Sequence of chain 1.C:
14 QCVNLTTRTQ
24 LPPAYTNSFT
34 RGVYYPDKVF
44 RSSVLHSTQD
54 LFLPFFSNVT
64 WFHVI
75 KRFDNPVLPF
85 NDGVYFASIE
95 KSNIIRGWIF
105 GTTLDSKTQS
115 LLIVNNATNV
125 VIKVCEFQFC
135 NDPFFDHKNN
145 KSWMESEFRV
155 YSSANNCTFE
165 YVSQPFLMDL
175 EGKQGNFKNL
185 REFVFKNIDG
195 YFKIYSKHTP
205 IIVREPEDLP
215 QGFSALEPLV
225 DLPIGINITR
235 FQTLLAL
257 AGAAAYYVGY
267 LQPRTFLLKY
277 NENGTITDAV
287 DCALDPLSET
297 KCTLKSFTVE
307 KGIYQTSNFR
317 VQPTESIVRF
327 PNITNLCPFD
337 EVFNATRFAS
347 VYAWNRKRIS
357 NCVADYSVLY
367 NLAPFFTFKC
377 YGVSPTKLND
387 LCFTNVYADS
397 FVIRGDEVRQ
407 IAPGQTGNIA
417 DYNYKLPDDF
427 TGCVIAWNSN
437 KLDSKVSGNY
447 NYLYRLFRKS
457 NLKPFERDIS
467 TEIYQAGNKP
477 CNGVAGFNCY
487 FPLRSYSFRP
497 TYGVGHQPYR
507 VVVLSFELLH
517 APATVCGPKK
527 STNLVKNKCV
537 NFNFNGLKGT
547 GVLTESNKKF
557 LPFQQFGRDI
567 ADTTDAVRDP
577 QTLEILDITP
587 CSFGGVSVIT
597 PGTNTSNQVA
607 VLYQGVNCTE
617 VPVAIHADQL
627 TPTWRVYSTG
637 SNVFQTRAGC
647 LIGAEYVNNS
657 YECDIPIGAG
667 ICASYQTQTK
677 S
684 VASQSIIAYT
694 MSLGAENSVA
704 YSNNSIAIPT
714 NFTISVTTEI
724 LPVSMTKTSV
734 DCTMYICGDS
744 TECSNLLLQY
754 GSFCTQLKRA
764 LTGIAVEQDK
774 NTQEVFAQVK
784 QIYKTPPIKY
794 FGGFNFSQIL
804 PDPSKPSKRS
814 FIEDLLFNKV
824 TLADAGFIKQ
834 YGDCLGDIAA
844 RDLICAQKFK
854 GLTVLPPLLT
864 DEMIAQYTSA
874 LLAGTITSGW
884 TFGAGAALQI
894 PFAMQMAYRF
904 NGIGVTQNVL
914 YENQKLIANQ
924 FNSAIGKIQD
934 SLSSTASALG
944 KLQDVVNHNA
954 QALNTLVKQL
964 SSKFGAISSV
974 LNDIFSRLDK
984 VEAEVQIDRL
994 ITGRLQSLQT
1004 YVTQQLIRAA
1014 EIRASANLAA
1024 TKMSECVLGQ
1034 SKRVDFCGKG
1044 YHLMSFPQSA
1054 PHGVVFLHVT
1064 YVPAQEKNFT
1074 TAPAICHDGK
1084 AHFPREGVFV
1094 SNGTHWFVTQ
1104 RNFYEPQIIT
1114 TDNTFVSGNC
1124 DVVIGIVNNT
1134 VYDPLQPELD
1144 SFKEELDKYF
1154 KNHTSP

Binding-site contacts:
Ligand atom C6 contacts residue GLN923 of chain 1.C at 4.3 Å.
Ligand atom C7 contacts residue ASN714 of chain 1.C at 3.3 Å.
Ligand atom C8 contacts residue GLN923 of chain 1.C at 4.4 Å.
Ligand atom C2 contacts residue GLN1068 of chain 1.C at 4.5 Å.
Ligand atom N2 contacts residue ASN714 of chain 1.C at 3.0 Å (h-bond).
Ligand atom O5 contacts residue ASN714 of chain 1.C at 2.3 Å (h-bond).
Ligand atom O7 contacts residue ASN714 of chain 1.C at 3.2 Å (h-bond).
Ligand atom C2 contacts residue LEU919 of chain 1.C at 4.5 Å (hydrophobic).
Ligand atom C5 contacts residue GLN923 of chain 1.C at 4.5 Å.
Ligand atom O4 contacts residue LEU919 of chain 1.C at 4.3 Å.
Ligand atom C5 contacts residue ASN714 of chain 1.C at 3.7 Å.
Ligand atom O7 contacts residue GLN1068 of chain 1.C at 3.9 Å.
Ligand atom C4 contacts residue ASN714 of chain 1.C at 4.2 Å.
Ligand atom C1 contacts residue ASN714 of chain 1.C at 1.4 Å.
Ligand atom C5 contacts residue LEU919 of chain 1.C at 4.0 Å (hydrophobic).
Ligand atom C3 contacts residue LEU919 of chain 1.C at 3.9 Å (hydrophobic).
Ligand atom C2 contacts residue ASN714 of chain 1.C at 2.5 Å.
Ligand atom C4 contacts residue LEU919 of chain 1.C at 4.4 Å (hydrophobic).
Ligand atom C1 contacts residue LEU919 of chain 1.C at 4.1 Å (hydrophobic).
Ligand atom O6 contacts residue GLN923 of chain 1.C at 3.1 Å (h-bond).
Ligand atom C1 contacts residue GLN1068 of chain 1.C at 4.1 Å.
Ligand atom O5 contacts residue GLN1068 of chain 1.C at 4.2 Å.
Ligand atom C3 contacts residue ASN714 of chain 1.C at 3.8 Å.

The small molecule below binds the protein below.
Small molecule (SMILES): CC(=O)N[C@H]1[C@H](O[C@H]2[C@H](O)[C@@H](NC(C)=O)CO[C@@H]2CO)O[C@H](CO)[C@@H](O[C@H]2O[C@H](CO)[C@@H](O)[C@H](O)[C@@H]2O)[C@@H]1O